Binding-site contacts:
Ligand atom O05 contacts residue TRP80 of chain 1.A at 3.1 Å (h-bond).
Ligand atom O01 contacts residue TRP80 of chain 1.A at 3.4 Å.
Ligand atom O01 contacts residue PRO52 of chain 1.A at 3.7 Å.
Ligand atom O18 contacts residue TRP86 of chain 1.A at 3.1 Å.
Ligand atom C06 contacts residue TYR102 of chain 1.A at 3.5 Å (hydrophobic).
Ligand atom C04 contacts residue SER79 of chain 1.A at 4.0 Å.
Ligand atom O05 contacts residue PHE78 of chain 1.A at 3.8 Å.
Ligand atom C06 contacts residue TRP80 of chain 1.A at 3.7 Å (hydrophobic).
Ligand atom C06 contacts residue TRP86 of chain 1.A at 3.7 Å (hydrophobic).
Ligand atom C3 contacts residue TRP86 of chain 1.A at 4.0 Å (hydrophobic).
Ligand atom C11 contacts residue PRO52 of chain 1.A at 4.0 Å (hydrophobic).
Ligand atom C07 contacts residue TRP86 of chain 1.A at 3.6 Å (hydrophobic).
Ligand atom C04 contacts residue PHE78 of chain 1.A at 3.8 Å (hydrophobic).
Ligand atom C4 contacts residue ASN51 of chain 1.A at 4.0 Å.
Ligand atom C02 contacts residue TRP80 of chain 1.A at 3.4 Å (hydrophobic).
Ligand atom C19 contacts residue PRO52 of chain 1.A at 3.8 Å (hydrophobic).
Ligand atom N03 contacts residue TRP80 of chain 1.A at 3.3 Å.
Ligand atom C02 contacts residue PHE78 of chain 1.A at 3.6 Å (hydrophobic).
Ligand atom C07 contacts residue TRP100 of chain 1.A at 3.5 Å (hydrophobic).
Ligand atom O05 contacts residue TYR102 of chain 1.A at 2.8 Å (h-bond).
Ligand atom C04 contacts residue TYR102 of chain 1.A at 3.4 Å (hydrophobic).
Ligand atom O16 contacts residue ASN51 of chain 1.A at 3.3 Å.
Ligand atom O16 contacts residue TRP80 of chain 1.A at 4.1 Å.
Ligand atom C13 contacts residue PRO52 of chain 1.A at 3.4 Å (hydrophobic).
Ligand atom C12 contacts residue PRO52 of chain 1.A at 3.6 Å (hydrophobic).
Ligand atom O05 contacts residue SER79 of chain 1.A at 3.4 Å.
Ligand atom O18 contacts residue PHE78 of chain 1.A at 3.6 Å.
Ligand atom C04 contacts residue TRP80 of chain 1.A at 3.4 Å (hydrophobic).
Ligand atom O18 contacts residue GLU77 of chain 1.A at 3.7 Å.
Ligand atom N03 contacts residue PHE78 of chain 1.A at 2.9 Å (h-bond).
Ligand atom C08 contacts residue TRP80 of chain 1.A at 3.7 Å (hydrophobic).
Ligand atom C14 contacts residue PRO52 of chain 1.A at 3.7 Å (hydrophobic).
Ligand atom N03 contacts residue SER79 of chain 1.A at 4.0 Å.
Ligand atom O05 contacts residue TRP86 of chain 1.A at 3.8 Å.
Ligand atom O16 contacts residue PRO52 of chain 1.A at 4.1 Å.
Ligand atom C04 contacts residue TRP86 of chain 1.A at 3.8 Å (hydrophobic).
Ligand atom C06 contacts residue TRP100 of chain 1.A at 3.7 Å (hydrophobic).
Ligand atom O01 contacts residue PHE78 of chain 1.A at 3.4 Å.
Ligand atom C4 contacts residue PRO52 of chain 1.A at 3.7 Å (hydrophobic).
Ligand atom O16 contacts residue TRP100 of chain 1.A at 4.0 Å.

The small molecule below binds the protein below.
Small molecule (SMILES): O=C1CC[C@H](N2C(=O)c3ccccc3C2=O)C(=O)N1

Sequence of chain 1.A:
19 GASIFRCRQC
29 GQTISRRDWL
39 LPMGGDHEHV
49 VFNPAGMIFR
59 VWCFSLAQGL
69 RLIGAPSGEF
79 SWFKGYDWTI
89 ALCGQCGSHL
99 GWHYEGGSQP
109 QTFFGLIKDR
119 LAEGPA